Sequence of chain 1.A:
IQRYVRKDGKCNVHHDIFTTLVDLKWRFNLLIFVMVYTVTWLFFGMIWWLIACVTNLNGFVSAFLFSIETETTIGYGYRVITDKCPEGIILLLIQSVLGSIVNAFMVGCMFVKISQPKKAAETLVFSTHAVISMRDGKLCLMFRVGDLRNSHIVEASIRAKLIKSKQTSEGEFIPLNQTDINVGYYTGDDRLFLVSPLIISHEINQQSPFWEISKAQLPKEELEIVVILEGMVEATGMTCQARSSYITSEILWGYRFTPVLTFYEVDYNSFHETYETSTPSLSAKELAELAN

Binding-site contacts:
Ligand atom O1 contacts residue TRP42 of chain 1.A at 3.4 Å (h-bond).
Ligand atom O6 contacts residue LYS145 of chain 1.A at 4.3 Å.
Ligand atom O51 contacts residue LYS145 of chain 1.A at 2.8 Å (salt-bridge).
Ligand atom O53 contacts residue GLN148 of chain 1.A at 4.2 Å.
Ligand atom O11 contacts residue ARG43 of chain 1.A at 2.6 Å (salt-bridge).
Ligand atom O51 contacts residue LEU40 of chain 1.A at 4.0 Å.
Ligand atom C6 contacts residue LYS41 of chain 1.A at 3.8 Å.
Ligand atom C1C contacts residue TRP42 of chain 1.A at 3.8 Å (hydrophobic).
Ligand atom P5 contacts residue LYS145 of chain 1.A at 4.0 Å.
Ligand atom C6 contacts residue TRP42 of chain 1.A at 4.0 Å (hydrophobic).
Ligand atom O6 contacts residue LEU40 of chain 1.A at 3.9 Å.
Ligand atom O6 contacts residue TRP42 of chain 1.A at 3.0 Å (h-bond).
Ligand atom O1 contacts residue ARG43 of chain 1.A at 4.2 Å.
Ligand atom C1 contacts residue LYS41 of chain 1.A at 4.4 Å.
Ligand atom O13 contacts residue TRP42 of chain 1.A at 3.2 Å.
Ligand atom O51 contacts residue GLN148 of chain 1.A at 4.4 Å.
Ligand atom O11 contacts residue LYS41 of chain 1.A at 4.5 Å.
Ligand atom P1 contacts residue TRP42 of chain 1.A at 3.7 Å.
Ligand atom O53 contacts residue LYS145 of chain 1.A at 4.1 Å.
Ligand atom O6 contacts residue LYS41 of chain 1.A at 2.7 Å.
Ligand atom P1 contacts residue ARG43 of chain 1.A at 3.9 Å.
Ligand atom C2 contacts residue TRP42 of chain 1.A at 4.5 Å (hydrophobic).
Ligand atom C3C contacts residue TRP42 of chain 1.A at 3.5 Å (hydrophobic).
Ligand atom C1 contacts residue TRP42 of chain 1.A at 3.4 Å (hydrophobic).
Ligand atom O12 contacts residue ARG43 of chain 1.A at 4.1 Å.
Ligand atom C2C contacts residue TRP42 of chain 1.A at 4.2 Å (hydrophobic).
Ligand atom O11 contacts residue TRP42 of chain 1.A at 3.0 Å.
Ligand atom O51 contacts residue VAL38 of chain 1.A at 3.8 Å.
Ligand atom C5 contacts residue TRP42 of chain 1.A at 4.4 Å (hydrophobic).
Ligand atom O1 contacts residue LYS41 of chain 1.A at 3.7 Å.

This protein binds this small molecule.
Small molecule (SMILES): CCCCCCCC(=O)OC[C@H](COP(=O)(O)O[C@@H]1[C@H](O)[C@H](O)[C@@H](OP(=O)(O)O)[C@H](OP(=O)(O)O)[C@H]1O)OC(=O)CCCCCCC